This protein binds this small molecule.
Small molecule (SMILES): O=c1[nH]cnc2c1ncn2[C@@H]1O[C@H](COP(=O)(O)O)[C@@H](O)[C@H]1O

Sequence of chain 3.A:
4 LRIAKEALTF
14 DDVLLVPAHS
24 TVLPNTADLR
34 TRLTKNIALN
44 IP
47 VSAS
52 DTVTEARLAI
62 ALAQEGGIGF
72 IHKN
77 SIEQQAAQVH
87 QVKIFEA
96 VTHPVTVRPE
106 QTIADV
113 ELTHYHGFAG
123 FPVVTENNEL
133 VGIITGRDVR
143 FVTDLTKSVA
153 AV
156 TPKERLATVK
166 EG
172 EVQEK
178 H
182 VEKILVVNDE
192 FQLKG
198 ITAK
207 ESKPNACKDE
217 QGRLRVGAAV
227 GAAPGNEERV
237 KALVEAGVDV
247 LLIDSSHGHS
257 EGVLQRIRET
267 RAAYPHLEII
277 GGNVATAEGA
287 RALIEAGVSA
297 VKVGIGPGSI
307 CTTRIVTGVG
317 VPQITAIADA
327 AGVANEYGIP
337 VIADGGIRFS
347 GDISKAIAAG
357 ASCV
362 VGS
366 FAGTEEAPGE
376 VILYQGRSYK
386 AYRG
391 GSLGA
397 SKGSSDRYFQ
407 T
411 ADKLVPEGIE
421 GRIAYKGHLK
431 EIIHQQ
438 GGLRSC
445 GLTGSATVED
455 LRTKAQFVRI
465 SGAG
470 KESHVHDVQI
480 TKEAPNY

Binding-site contacts:
Ligand atom O5' contacts residue GLY304 of chain 3.A at 3.5 Å.
Ligand atom C2 contacts residue MOA1 of chain 3.C at 2.8 Å.
Ligand atom O5' contacts residue GLY341 of chain 3.A at 3.5 Å.
Ligand atom N3 contacts residue MOA1 of chain 3.C at 3.1 Å.
Ligand atom C2 contacts residue CYS307 of chain 3.A at 3.0 Å (hydrophobic).
Ligand atom C8 contacts residue MSE51 of chain 3.A at 3.5 Å.
Ligand atom C5 contacts residue ILE306 of chain 3.A at 3.6 Å (hydrophobic).
Ligand atom N7 contacts residue MSE390 of chain 3.A at 2.9 Å (h-bond).
Ligand atom O3P contacts residue GLY304 of chain 3.A at 3.5 Å.
Ligand atom O3P contacts residue GLY342 of chain 3.A at 2.8 Å (h-bond).
Ligand atom C4' contacts residue ASP340 of chain 3.A at 3.6 Å.
Ligand atom O1P contacts residue GLY363 of chain 3.A at 3.0 Å (h-bond).
Ligand atom O3' contacts residue ASP340 of chain 3.A at 2.5 Å (salt-bridge).
Ligand atom O6 contacts residue GLY389 of chain 3.A at 3.1 Å.
Ligand atom C2' contacts residue ASP340 of chain 3.A at 3.7 Å.
Ligand atom O1P contacts residue SER364 of chain 3.A at 3.6 Å (h-bond).
Ligand atom O6 contacts residue GLY391 of chain 3.A at 2.7 Å (h-bond).
Ligand atom O2P contacts residue TYR387 of chain 3.A at 2.4 Å (h-bond).
Ligand atom O3' contacts residue MSE361 of chain 3.A at 3.7 Å.
Ligand atom N1 contacts residue GLU417 of chain 3.A at 2.7 Å (salt-bridge).
Ligand atom O2' contacts residue ASP340 of chain 3.A at 2.5 Å (salt-bridge).
Ligand atom O3' contacts residue ALA49 of chain 3.A at 3.6 Å.
Ligand atom C5' contacts residue TYR387 of chain 3.A at 3.7 Å (hydrophobic).
Ligand atom C5 contacts residue MOA1 of chain 3.C at 3.7 Å.
Ligand atom O2' contacts residue MOA1 of chain 3.C at 3.4 Å.
Ligand atom O3P contacts residue SER305 of chain 3.A at 2.9 Å (h-bond).
Ligand atom N3 contacts residue CYS307 of chain 3.A at 3.7 Å.
Ligand atom C5 contacts residue MSE390 of chain 3.A at 3.6 Å.
Ligand atom N7 contacts residue GLY389 of chain 3.A at 3.5 Å.
Ligand atom O6 contacts residue MSE390 of chain 3.A at 3.2 Å (h-bond).
Ligand atom C2 contacts residue GLU417 of chain 3.A at 3.4 Å.
Ligand atom O6 contacts residue GLY418 of chain 3.A at 3.3 Å.
Ligand atom C6 contacts residue MOA1 of chain 3.C at 3.6 Å.
Ligand atom O2P contacts residue SER305 of chain 3.A at 2.7 Å (h-bond).
Ligand atom N1 contacts residue MOA1 of chain 3.C at 2.9 Å (h-bond).
Ligand atom C4 contacts residue MOA1 of chain 3.C at 3.5 Å.
Ligand atom O2P contacts residue SER364 of chain 3.A at 3.0 Å (h-bond).
Ligand atom N7 contacts residue MSE51 of chain 3.A at 3.6 Å.
Ligand atom P contacts residue SER305 of chain 3.A at 3.7 Å.
Ligand atom C3' contacts residue ASP340 of chain 3.A at 3.5 Å.